Sequence of chain 1.B:
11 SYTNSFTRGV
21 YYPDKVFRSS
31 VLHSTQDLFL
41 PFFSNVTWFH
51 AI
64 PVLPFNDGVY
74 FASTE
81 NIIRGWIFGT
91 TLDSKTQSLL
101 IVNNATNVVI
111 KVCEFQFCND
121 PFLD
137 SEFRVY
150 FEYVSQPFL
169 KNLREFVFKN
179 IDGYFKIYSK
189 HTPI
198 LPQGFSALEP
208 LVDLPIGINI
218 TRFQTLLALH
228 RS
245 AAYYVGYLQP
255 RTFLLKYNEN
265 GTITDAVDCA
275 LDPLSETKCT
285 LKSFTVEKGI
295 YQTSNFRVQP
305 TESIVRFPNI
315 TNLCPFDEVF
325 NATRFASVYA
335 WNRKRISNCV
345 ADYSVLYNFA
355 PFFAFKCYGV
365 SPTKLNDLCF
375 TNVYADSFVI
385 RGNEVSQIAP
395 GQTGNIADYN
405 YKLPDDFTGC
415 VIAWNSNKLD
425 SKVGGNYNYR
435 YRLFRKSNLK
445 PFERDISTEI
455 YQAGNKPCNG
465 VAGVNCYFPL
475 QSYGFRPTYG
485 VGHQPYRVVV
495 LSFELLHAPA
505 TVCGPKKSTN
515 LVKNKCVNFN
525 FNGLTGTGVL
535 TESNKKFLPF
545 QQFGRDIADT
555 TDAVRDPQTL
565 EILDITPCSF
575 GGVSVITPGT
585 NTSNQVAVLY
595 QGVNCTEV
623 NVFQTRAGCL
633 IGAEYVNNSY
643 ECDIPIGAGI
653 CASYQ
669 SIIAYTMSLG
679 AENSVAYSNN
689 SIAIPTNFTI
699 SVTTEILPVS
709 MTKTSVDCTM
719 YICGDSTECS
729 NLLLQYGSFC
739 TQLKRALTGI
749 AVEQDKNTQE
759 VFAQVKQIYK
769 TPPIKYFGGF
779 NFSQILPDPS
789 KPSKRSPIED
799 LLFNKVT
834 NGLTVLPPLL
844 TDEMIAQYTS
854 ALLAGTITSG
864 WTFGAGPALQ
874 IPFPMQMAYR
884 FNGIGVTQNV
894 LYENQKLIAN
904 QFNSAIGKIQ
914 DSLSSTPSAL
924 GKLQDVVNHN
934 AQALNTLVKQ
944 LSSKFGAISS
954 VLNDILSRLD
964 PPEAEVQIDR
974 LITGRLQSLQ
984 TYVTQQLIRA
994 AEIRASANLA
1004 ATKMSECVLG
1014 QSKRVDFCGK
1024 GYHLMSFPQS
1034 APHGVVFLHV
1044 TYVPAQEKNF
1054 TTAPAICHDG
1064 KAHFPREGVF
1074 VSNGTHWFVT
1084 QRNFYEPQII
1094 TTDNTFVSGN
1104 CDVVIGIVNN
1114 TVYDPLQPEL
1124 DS

A protein and the small-molecule ligand that binds it are described below.
Small molecule (SMILES): CC(=O)N[C@@H]1[C@@H](O)[C@H](O)[C@@H](CO)O[C@H]1O

Binding-site contacts:
Ligand atom C8 contacts residue ASN325 of chain 1.B at 3.4 Å.
Ligand atom C7 contacts residue ASN325 of chain 1.B at 3.6 Å.
Ligand atom C5 contacts residue ASN325 of chain 1.B at 3.7 Å.
Ligand atom C3 contacts residue ASN325 of chain 1.B at 3.8 Å.
Ligand atom C1 contacts residue ASN325 of chain 1.B at 1.4 Å.
Ligand atom O7 contacts residue PHE353 of chain 1.B at 3.1 Å.
Ligand atom N2 contacts residue ASN325 of chain 1.B at 2.9 Å (h-bond).
Ligand atom C7 contacts residue PHE353 of chain 1.B at 4.0 Å (hydrophobic).
Ligand atom C8 contacts residue PHE353 of chain 1.B at 3.7 Å (hydrophobic).
Ligand atom C2 contacts residue ASN325 of chain 1.B at 2.4 Å.
Ligand atom O5 contacts residue ASN325 of chain 1.B at 2.4 Å (h-bond).
Ligand atom O7 contacts residue ASN325 of chain 1.B at 4.4 Å.
Ligand atom C4 contacts residue ASN325 of chain 1.B at 4.3 Å.